This protein binds this small molecule.
Small molecule (SMILES): C[C@]12CCc3c(ccc4cc(O)ccc34)[C@@H]1CCC2=O

Sequence of chain 1.A:
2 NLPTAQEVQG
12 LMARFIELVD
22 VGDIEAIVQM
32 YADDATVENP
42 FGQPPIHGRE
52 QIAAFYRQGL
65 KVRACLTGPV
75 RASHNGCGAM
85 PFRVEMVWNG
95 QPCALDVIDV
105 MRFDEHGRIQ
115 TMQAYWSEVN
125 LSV

Binding-site contacts:
Ligand atom C26 contacts residue ASP103 of chain 1.A at 3.8 Å.
Ligand atom C26 contacts residue MET116 of chain 1.A at 4.2 Å (hydrophobic).
Ligand atom C25 contacts residue TYR57 of chain 1.A at 3.9 Å (hydrophobic).
Ligand atom C18 contacts residue ASN40 of chain 1.A at 3.0 Å.
Ligand atom C5 contacts residue LEU99 of chain 1.A at 3.9 Å (hydrophobic).
Ligand atom O1 contacts residue MET90 of chain 1.A at 4.0 Å.
Ligand atom C27 contacts residue TYR57 of chain 1.A at 3.8 Å (hydrophobic).
Ligand atom C19 contacts residue ASN40 of chain 1.A at 3.4 Å.
Ligand atom C10 contacts residue LEU61 of chain 1.A at 4.3 Å (hydrophobic).
Ligand atom C10 contacts residue VAL88 of chain 1.A at 4.2 Å (hydrophobic).
Ligand atom C26 contacts residue PHE86 of chain 1.A at 3.8 Å (hydrophobic).
Ligand atom C17 contacts residue ASN40 of chain 1.A at 3.5 Å.
Ligand atom C6 contacts residue TRP120 of chain 1.A at 4.2 Å (hydrophobic).
Ligand atom C1 contacts residue MET90 of chain 1.A at 3.7 Å (hydrophobic).
Ligand atom C27 contacts residue PHE56 of chain 1.A at 3.5 Å (hydrophobic).
Ligand atom C25 contacts residue VAL20 of chain 1.A at 3.6 Å (hydrophobic).
Ligand atom C26 contacts residue PHE16 of chain 1.A at 4.3 Å (hydrophobic).
Ligand atom C26 contacts residue ASN40 of chain 1.A at 4.3 Å.
Ligand atom C18 contacts residue ALA118 of chain 1.A at 4.4 Å (hydrophobic).
Ligand atom C3 contacts residue MET90 of chain 1.A at 4.0 Å (hydrophobic).
Ligand atom C6 contacts residue LEU99 of chain 1.A at 4.3 Å (hydrophobic).
Ligand atom C16 contacts residue VAL88 of chain 1.A at 4.3 Å (hydrophobic).
Ligand atom O26 contacts residue ASP103 of chain 1.A at 2.6 Å (salt-bridge).
Ligand atom C2 contacts residue MET90 of chain 1.A at 3.5 Å (hydrophobic).
Ligand atom C27 contacts residue MET116 of chain 1.A at 4.0 Å (hydrophobic).
Ligand atom C25 contacts residue PHE16 of chain 1.A at 3.8 Å (hydrophobic).
Ligand atom C5 contacts residue TRP120 of chain 1.A at 3.9 Å (hydrophobic).
Ligand atom C19 contacts residue TRP120 of chain 1.A at 4.0 Å (hydrophobic).
Ligand atom C26 contacts residue TYR57 of chain 1.A at 4.1 Å (hydrophobic).
Ligand atom C11 contacts residue LEU61 of chain 1.A at 4.0 Å (hydrophobic).
Ligand atom O26 contacts residue PHE86 of chain 1.A at 3.4 Å.
Ligand atom C24 contacts residue TYR57 of chain 1.A at 3.6 Å (hydrophobic).
Ligand atom C27 contacts residue ASN40 of chain 1.A at 3.0 Å.
Ligand atom C24 contacts residue VAL20 of chain 1.A at 3.8 Å (hydrophobic).
Ligand atom C11 contacts residue VAL88 of chain 1.A at 4.2 Å (hydrophobic).
Ligand atom C12 contacts residue VAL88 of chain 1.A at 4.3 Å (hydrophobic).
Ligand atom O26 contacts residue ASN40 of chain 1.A at 4.3 Å.
Ligand atom O26 contacts residue PHE16 of chain 1.A at 4.0 Å.
Ligand atom O26 contacts residue MET116 of chain 1.A at 3.7 Å.
Ligand atom C10 contacts residue GLY60 of chain 1.A at 4.1 Å.